Sequence of chain 1.D:
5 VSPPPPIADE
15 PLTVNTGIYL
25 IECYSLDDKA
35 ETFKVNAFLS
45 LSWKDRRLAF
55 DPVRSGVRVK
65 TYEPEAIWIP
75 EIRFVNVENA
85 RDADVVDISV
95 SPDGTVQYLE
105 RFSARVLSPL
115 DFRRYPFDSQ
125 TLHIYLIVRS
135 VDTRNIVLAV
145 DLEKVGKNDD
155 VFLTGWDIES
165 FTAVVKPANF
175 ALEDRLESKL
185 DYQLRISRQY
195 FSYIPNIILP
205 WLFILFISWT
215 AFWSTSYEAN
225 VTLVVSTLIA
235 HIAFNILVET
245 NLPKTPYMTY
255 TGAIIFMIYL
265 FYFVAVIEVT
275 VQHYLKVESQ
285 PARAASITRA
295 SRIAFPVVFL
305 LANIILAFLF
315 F

Binding-site contacts:
Ligand atom C1 contacts residue PHE210 of chain 1.C at 4.0 Å (hydrophobic).
Ligand atom C6 contacts residue TRP217 of chain 1.C at 4.4 Å (hydrophobic).
Ligand atom C10 contacts residue TRP217 of chain 1.C at 4.0 Å (hydrophobic).
Ligand atom C9 contacts residue VAL275 of chain 1.D at 3.8 Å (hydrophobic).
Ligand atom C19 contacts residue ILE271 of chain 1.D at 4.4 Å (hydrophobic).
Ligand atom C7 contacts residue THR274 of chain 1.D at 4.3 Å.
Ligand atom C5 contacts residue TRP217 of chain 1.C at 3.7 Å (hydrophobic).
Ligand atom C4 contacts residue PHE210 of chain 1.C at 4.5 Å (hydrophobic).
Ligand atom C6 contacts residue THR214 of chain 1.C at 4.3 Å.
Ligand atom C23 contacts residue ILE271 of chain 1.D at 4.4 Å (hydrophobic).
Ligand atom C6 contacts residue THR274 of chain 1.D at 4.0 Å.
Ligand atom C22 contacts residue ILE271 of chain 1.D at 4.1 Å (hydrophobic).
Ligand atom C11 contacts residue TYR278 of chain 1.D at 3.7 Å (hydrophobic).
Ligand atom C5 contacts residue ILE271 of chain 1.D at 4.4 Å (hydrophobic).
Ligand atom C9 contacts residue TRP217 of chain 1.C at 4.2 Å (hydrophobic).
Ligand atom C6 contacts residue ILE271 of chain 1.D at 4.0 Å (hydrophobic).
Ligand atom C12 contacts residue TYR278 of chain 1.D at 3.7 Å (hydrophobic).
Ligand atom C4 contacts residue TRP217 of chain 1.C at 4.0 Å (hydrophobic).
Ligand atom C2 contacts residue PHE210 of chain 1.C at 3.7 Å (hydrophobic).
Ligand atom C9 contacts residue THR274 of chain 1.D at 4.1 Å.
Ligand atom C8 contacts residue THR274 of chain 1.D at 3.9 Å.
Ligand atom C15 contacts residue PHE267 of chain 1.D at 4.2 Å (hydrophobic).
Ligand atom C21 contacts residue ILE271 of chain 1.D at 4.2 Å (hydrophobic).
Ligand atom C19 contacts residue PHE267 of chain 1.D at 4.5 Å (hydrophobic).
Ligand atom C3 contacts residue PHE210 of chain 1.C at 4.4 Å (hydrophobic).
Ligand atom C15 contacts residue PHE210 of chain 1.C at 3.5 Å (hydrophobic).
Ligand atom C25 contacts residue VAL275 of chain 1.D at 4.5 Å (hydrophobic).
Ligand atom C4 contacts residue THR214 of chain 1.C at 3.8 Å.
Ligand atom C8 contacts residue TRP217 of chain 1.C at 3.6 Å (hydrophobic).
Ligand atom C3 contacts residue TRP217 of chain 1.C at 3.7 Å (hydrophobic).
Ligand atom C17 contacts residue PHE267 of chain 1.D at 3.7 Å (hydrophobic).
Ligand atom C4 contacts residue ILE271 of chain 1.D at 4.0 Å (hydrophobic).
Ligand atom C2 contacts residue TRP213 of chain 1.C at 4.5 Å (hydrophobic).
Ligand atom C1 contacts residue TRP213 of chain 1.C at 4.4 Å (hydrophobic).
Ligand atom C11 contacts residue VAL275 of chain 1.D at 4.1 Å (hydrophobic).
Ligand atom C10 contacts residue TYR278 of chain 1.D at 4.4 Å (hydrophobic).

Sequence of chain 1.C:
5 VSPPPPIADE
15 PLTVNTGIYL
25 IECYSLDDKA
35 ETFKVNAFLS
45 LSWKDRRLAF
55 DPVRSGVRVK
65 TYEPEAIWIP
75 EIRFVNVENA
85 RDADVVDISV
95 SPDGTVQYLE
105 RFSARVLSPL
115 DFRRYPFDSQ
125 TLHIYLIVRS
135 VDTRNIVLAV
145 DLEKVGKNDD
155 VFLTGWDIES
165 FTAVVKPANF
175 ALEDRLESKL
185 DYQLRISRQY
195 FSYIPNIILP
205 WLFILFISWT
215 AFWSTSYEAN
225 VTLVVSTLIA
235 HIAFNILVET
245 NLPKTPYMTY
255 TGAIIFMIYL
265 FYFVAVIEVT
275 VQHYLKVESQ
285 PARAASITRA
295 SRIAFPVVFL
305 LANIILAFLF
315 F

The small molecule below binds the protein below.
Small molecule (SMILES): CCCCCCCCCCCC(=O)O[C@H](CCCCCCCCCCC)CC(=O)O